This small molecule binds to this protein.
Small molecule (SMILES): CC(C)[C@H](NC(=O)[C@H](CC(=O)O)NC(=O)[C@@H](NC(=O)[C@H](CC(=O)O)NC(=O)[C@H](COP(=O)(O)O)NC(=O)[C@@H](N)CC(=O)O)[C@@H](C)OP(=O)(O)O)C(=O)N[C@@H](CCC(=O)O)C(=O)N[C@H](C=O)CCC(=O)O

Sequence of chain 1.A:
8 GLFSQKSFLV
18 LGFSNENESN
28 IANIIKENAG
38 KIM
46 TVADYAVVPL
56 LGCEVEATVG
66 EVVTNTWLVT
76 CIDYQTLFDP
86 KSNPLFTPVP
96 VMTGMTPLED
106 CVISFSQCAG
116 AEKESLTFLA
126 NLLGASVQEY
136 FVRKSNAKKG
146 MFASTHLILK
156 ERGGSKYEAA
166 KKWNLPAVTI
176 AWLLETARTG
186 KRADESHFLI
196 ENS

Binding-site contacts:
Ligand atom CB contacts residue LYS161 of chain 1.C at 3.5 Å.
Ligand atom C contacts residue TRP168 of chain 1.C at 3.6 Å (hydrophobic).
Ligand atom O contacts residue GLY159 of chain 1.A at 3.6 Å.
Ligand atom O contacts residue ARG138 of chain 1.C at 3.0 Å (salt-bridge).
Ligand atom CG contacts residue MET146 of chain 1.C at 3.7 Å (hydrophobic).
Ligand atom CB contacts residue GLU134 of chain 1.C at 3.6 Å.
Ligand atom OD2 contacts residue SER111 of chain 1.C at 3.3 Å (h-bond).
Ligand atom O contacts residue VAL137 of chain 1.C at 3.6 Å.
Ligand atom O1P contacts residue GLN112 of chain 1.A at 3.6 Å (h-bond).
Ligand atom O contacts residue PHE136 of chain 1.C at 2.8 Å (h-bond).
Ligand atom CB contacts residue GLY159 of chain 1.A at 3.6 Å.
Ligand atom C contacts residue PHE136 of chain 1.C at 3.7 Å (hydrophobic).
Ligand atom CG contacts residue SER111 of chain 1.C at 3.7 Å.
Ligand atom OD2 contacts residue GLU134 of chain 1.C at 3.8 Å.
Ligand atom CA contacts residue PHE136 of chain 1.C at 3.5 Å (hydrophobic).
Ligand atom O2P contacts residue LYS161 of chain 1.A at 3.9 Å.
Ligand atom O contacts residue LYS161 of chain 1.C at 3.6 Å.
Ligand atom O1P contacts residue LYS161 of chain 1.A at 3.6 Å.
Ligand atom OD1 contacts residue SER111 of chain 1.C at 3.8 Å.
Ligand atom O1P contacts residue SER111 of chain 1.A at 3.9 Å.
Ligand atom OD1 contacts residue TYR135 of chain 1.C at 3.2 Å.
Ligand atom O contacts residue TRP168 of chain 1.C at 3.4 Å.
Ligand atom O2P contacts residue SER111 of chain 1.A at 3.7 Å.
Ligand atom CB contacts residue GLY158 of chain 1.A at 3.8 Å.
Ligand atom CG contacts residue GLN112 of chain 1.C at 3.6 Å.
Ligand atom O contacts residue LYS161 of chain 1.C at 3.6 Å.
Ligand atom O3P contacts residue GLY159 of chain 1.A at 3.5 Å (h-bond).
Ligand atom OD1 contacts residue SER160 of chain 1.A at 3.0 Å (h-bond).
Ligand atom CA contacts residue TYR135 of chain 1.C at 3.7 Å (hydrophobic).
Ligand atom O contacts residue GLN112 of chain 1.A at 3.9 Å.
Ligand atom CG1 contacts residue TRP168 of chain 1.C at 3.7 Å (hydrophobic).
Ligand atom O contacts residue TYR135 of chain 1.C at 3.4 Å.
Ligand atom OD1 contacts residue GLN112 of chain 1.C at 2.7 Å (h-bond).
Ligand atom N contacts residue PHE136 of chain 1.C at 3.0 Å (h-bond).
Ligand atom P contacts residue LYS161 of chain 1.A at 3.7 Å.
Ligand atom O3P contacts residue LYS161 of chain 1.A at 3.0 Å (salt-bridge).
Ligand atom CG2 contacts residue SER160 of chain 1.C at 3.6 Å.
Ligand atom OD1 contacts residue GLY159 of chain 1.A at 3.3 Å.
Ligand atom C contacts residue TYR135 of chain 1.C at 3.6 Å (hydrophobic).
Ligand atom CG1 contacts residue ALA164 of chain 1.C at 3.7 Å (hydrophobic).

Sequence of chain 1.C:
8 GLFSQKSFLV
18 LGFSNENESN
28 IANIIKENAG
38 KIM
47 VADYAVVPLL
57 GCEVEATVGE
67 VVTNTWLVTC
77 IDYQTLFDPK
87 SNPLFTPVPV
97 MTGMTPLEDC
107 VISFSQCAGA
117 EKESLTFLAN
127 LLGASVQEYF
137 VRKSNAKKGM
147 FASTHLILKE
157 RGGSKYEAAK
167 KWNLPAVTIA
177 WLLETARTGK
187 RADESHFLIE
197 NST